Sequence of chain 1.A:
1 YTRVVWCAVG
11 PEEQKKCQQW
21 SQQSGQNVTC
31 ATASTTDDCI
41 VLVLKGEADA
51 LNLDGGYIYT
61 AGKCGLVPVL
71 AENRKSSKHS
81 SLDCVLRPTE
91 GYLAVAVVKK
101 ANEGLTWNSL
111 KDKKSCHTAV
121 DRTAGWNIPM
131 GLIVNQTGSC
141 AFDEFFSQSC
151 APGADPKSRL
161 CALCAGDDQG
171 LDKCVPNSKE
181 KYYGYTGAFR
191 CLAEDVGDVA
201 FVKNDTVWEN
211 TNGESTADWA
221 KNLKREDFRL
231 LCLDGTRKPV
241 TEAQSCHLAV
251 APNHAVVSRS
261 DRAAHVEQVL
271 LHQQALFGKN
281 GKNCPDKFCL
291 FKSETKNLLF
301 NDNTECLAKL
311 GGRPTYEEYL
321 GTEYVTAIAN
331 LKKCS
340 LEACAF

Binding-site contacts:
Ligand atom O3 contacts residue GLU214 of chain 1.A at 4.5 Å.
Ligand atom C1 contacts residue TRP208 of chain 1.A at 4.0 Å (hydrophobic).
Ligand atom C1 contacts residue ASP205 of chain 1.A at 4.2 Å.
Ligand atom O7 contacts residue GLN244 of chain 1.A at 4.1 Å.
Ligand atom O5 contacts residue TRP208 of chain 1.A at 4.2 Å.
Ligand atom N2 contacts residue ASN204 of chain 1.A at 2.9 Å (h-bond).
Ligand atom C8 contacts residue ARG225 of chain 1.A at 4.1 Å.
Ligand atom C8 contacts residue ALA243 of chain 1.A at 3.6 Å (hydrophobic).
Ligand atom O5 contacts residue ASN204 of chain 1.A at 2.5 Å (h-bond).
Ligand atom N2 contacts residue ALA243 of chain 1.A at 4.4 Å.
Ligand atom C3 contacts residue ASN204 of chain 1.A at 3.8 Å.
Ligand atom O7 contacts residue LEU93 of chain 1.A at 3.9 Å.
Ligand atom C7 contacts residue TRP208 of chain 1.A at 3.9 Å (hydrophobic).
Ligand atom C6 contacts residue TRP208 of chain 1.A at 4.1 Å (hydrophobic).
Ligand atom O6 contacts residue ASP205 of chain 1.A at 2.4 Å (salt-bridge).
Ligand atom C8 contacts residue TRP208 of chain 1.A at 4.1 Å (hydrophobic).
Ligand atom O5 contacts residue ASP205 of chain 1.A at 3.1 Å (salt-bridge).
Ligand atom C5 contacts residue ASP205 of chain 1.A at 3.8 Å.
Ligand atom C8 contacts residue LEU93 of chain 1.A at 3.7 Å (hydrophobic).
Ligand atom C5 contacts residue TRP208 of chain 1.A at 4.0 Å (hydrophobic).
Ligand atom O7 contacts residue ASN204 of chain 1.A at 3.9 Å.
Ligand atom C8 contacts residue GLU214 of chain 1.A at 3.8 Å.
Ligand atom C7 contacts residue ASN204 of chain 1.A at 3.5 Å.
Ligand atom C7 contacts residue LEU93 of chain 1.A at 4.0 Å (hydrophobic).
Ligand atom C4 contacts residue ASN204 of chain 1.A at 4.3 Å.
Ligand atom C1 contacts residue ASN204 of chain 1.A at 1.5 Å.
Ligand atom C2 contacts residue ASN204 of chain 1.A at 2.6 Å.
Ligand atom C8 contacts residue GLN244 of chain 1.A at 3.5 Å.
Ligand atom C6 contacts residue ASP205 of chain 1.A at 3.3 Å.
Ligand atom O7 contacts residue TRP208 of chain 1.A at 3.1 Å.
Ligand atom C7 contacts residue ALA243 of chain 1.A at 4.2 Å (hydrophobic).
Ligand atom C5 contacts residue ASN204 of chain 1.A at 3.6 Å.
Ligand atom C7 contacts residue GLN244 of chain 1.A at 4.3 Å.

The protein below binds the small molecule below.
Small molecule (SMILES): CC(=O)N[C@H]1[C@H](O[C@H]2[C@H](O)[C@@H](NC(C)=O)CO[C@@H]2CO)O[C@H](CO)[C@@H](O[C@H]2O[C@H](CO)[C@@H](O[C@@H]3O[C@H](CO)[C@@H](O)[C@H](O)[C@@H]3O)[C@H](O)[C@@H]2O)[C@@H]1O